Binding-site contacts:
Ligand atom O3 contacts residue ALA673 of chain 2.A at 3.3 Å (h-bond).
Ligand atom O6 contacts residue HIS377 of chain 2.A at 2.7 Å (h-bond).
Ligand atom O3 contacts residue GLU672 of chain 2.A at 2.9 Å (salt-bridge).
Ligand atom C7 contacts residue HIS377 of chain 2.A at 3.7 Å.
Ligand atom O6 contacts residue VAL455 of chain 2.A at 3.8 Å.
Ligand atom C7 contacts residue ASN284 of chain 2.A at 3.6 Å.
Ligand atom C6 contacts residue ASN484 of chain 2.A at 3.5 Å.
Ligand atom O2 contacts residue ASN284 of chain 2.A at 3.2 Å (h-bond).
Ligand atom O4 contacts residue ASN484 of chain 2.A at 3.5 Å (h-bond).
Ligand atom O4 contacts residue SER674 of chain 2.A at 3.8 Å.
Ligand atom O9 contacts residue LEU136 of chain 2.A at 3.0 Å (h-bond).
Ligand atom N1 contacts residue ASP283 of chain 2.A at 3.4 Å (salt-bridge).
Ligand atom N2 contacts residue HIS377 of chain 2.A at 3.1 Å (h-bond).
Ligand atom O2 contacts residue HIS377 of chain 2.A at 3.5 Å (h-bond).
Ligand atom C8 contacts residue ASP339 of chain 2.A at 3.5 Å.
Ligand atom O7 contacts residue LEU136 of chain 2.A at 3.1 Å.
Ligand atom O3 contacts residue GLY675 of chain 2.A at 3.1 Å (h-bond).
Ligand atom O5 contacts residue LEU136 of chain 2.A at 3.7 Å.
Ligand atom C5 contacts residue GLY135 of chain 2.A at 3.8 Å.
Ligand atom C8 contacts residue HIS377 of chain 2.A at 3.6 Å.
Ligand atom C6 contacts residue GLY135 of chain 2.A at 3.7 Å.
Ligand atom C8 contacts residue ASN284 of chain 2.A at 3.0 Å.
Ligand atom O2 contacts residue GLU672 of chain 2.A at 3.3 Å (salt-bridge).
Ligand atom C6 contacts residue HIS377 of chain 2.A at 3.6 Å.
Ligand atom O3 contacts residue SER674 of chain 2.A at 2.9 Å (h-bond).
Ligand atom C4 contacts residue GLY675 of chain 2.A at 3.6 Å.
Ligand atom C1 contacts residue HIS377 of chain 2.A at 3.6 Å.
Ligand atom O9 contacts residue GLY135 of chain 2.A at 3.0 Å.
Ligand atom O4 contacts residue GLY675 of chain 2.A at 2.6 Å (h-bond).
Ligand atom O5 contacts residue HIS377 of chain 2.A at 3.7 Å.
Ligand atom C5 contacts residue LEU136 of chain 2.A at 3.8 Å (hydrophobic).
Ligand atom C3 contacts residue GLU672 of chain 2.A at 3.5 Å.
Ligand atom O2 contacts residue TYR573 of chain 2.A at 3.5 Å (h-bond).
Ligand atom C8 contacts residue THR378 of chain 2.A at 3.8 Å.
Ligand atom C3 contacts residue GLY675 of chain 2.A at 3.7 Å.
Ligand atom N1 contacts residue ASN284 of chain 2.A at 3.2 Å (h-bond).
Ligand atom N2 contacts residue ASN284 of chain 2.A at 3.8 Å.
Ligand atom C2 contacts residue ALA673 of chain 2.A at 3.8 Å (hydrophobic).
Ligand atom C2 contacts residue HIS377 of chain 2.A at 3.2 Å.
Ligand atom O6 contacts residue ASN484 of chain 2.A at 3.0 Å (h-bond).

A protein and the small-molecule ligand that binds it are described below.
Small molecule (SMILES): CC(=O)N[C@]1(C(N)=O)O[C@H](CO)[C@@H](O)[C@H](O)[C@H]1O

Sequence of chain 2.A:
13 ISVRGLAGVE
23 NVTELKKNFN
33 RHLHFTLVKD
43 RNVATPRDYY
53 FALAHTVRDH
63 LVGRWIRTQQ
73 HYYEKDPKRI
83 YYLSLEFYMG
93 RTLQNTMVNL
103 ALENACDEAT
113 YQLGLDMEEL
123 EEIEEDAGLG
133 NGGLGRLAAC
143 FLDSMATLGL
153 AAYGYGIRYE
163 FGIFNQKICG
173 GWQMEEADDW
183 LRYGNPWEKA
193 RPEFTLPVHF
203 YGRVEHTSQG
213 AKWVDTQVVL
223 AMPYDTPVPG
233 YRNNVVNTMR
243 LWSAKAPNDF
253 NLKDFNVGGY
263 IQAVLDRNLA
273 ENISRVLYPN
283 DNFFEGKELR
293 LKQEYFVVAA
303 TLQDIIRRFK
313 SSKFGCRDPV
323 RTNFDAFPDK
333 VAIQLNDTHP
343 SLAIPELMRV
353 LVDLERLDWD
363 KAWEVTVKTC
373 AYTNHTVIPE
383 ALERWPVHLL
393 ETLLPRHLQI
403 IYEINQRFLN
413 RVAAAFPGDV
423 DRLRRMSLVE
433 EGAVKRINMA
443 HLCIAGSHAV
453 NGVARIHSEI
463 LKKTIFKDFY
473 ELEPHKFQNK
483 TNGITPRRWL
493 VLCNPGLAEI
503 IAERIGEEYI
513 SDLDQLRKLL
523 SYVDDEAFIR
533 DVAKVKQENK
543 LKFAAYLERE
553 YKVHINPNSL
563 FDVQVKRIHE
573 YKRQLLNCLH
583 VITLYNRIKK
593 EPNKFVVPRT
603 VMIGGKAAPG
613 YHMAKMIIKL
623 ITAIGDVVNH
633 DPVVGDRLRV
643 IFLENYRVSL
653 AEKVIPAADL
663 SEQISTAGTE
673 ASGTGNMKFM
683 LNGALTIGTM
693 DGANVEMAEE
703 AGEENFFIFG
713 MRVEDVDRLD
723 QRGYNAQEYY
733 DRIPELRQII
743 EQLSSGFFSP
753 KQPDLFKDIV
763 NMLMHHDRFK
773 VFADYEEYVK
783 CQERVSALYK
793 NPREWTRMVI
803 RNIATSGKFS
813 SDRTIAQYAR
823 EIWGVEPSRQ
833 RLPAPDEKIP